A protein and the small-molecule ligand that binds it are described below.
Small molecule (SMILES): O=C(CCc1ccc2ccc3ncc(-c4cnn(C5CCNCC5)c4)cc3c(=O)c2c1)NCc1ccccn1

Sequence of chain 1.A:
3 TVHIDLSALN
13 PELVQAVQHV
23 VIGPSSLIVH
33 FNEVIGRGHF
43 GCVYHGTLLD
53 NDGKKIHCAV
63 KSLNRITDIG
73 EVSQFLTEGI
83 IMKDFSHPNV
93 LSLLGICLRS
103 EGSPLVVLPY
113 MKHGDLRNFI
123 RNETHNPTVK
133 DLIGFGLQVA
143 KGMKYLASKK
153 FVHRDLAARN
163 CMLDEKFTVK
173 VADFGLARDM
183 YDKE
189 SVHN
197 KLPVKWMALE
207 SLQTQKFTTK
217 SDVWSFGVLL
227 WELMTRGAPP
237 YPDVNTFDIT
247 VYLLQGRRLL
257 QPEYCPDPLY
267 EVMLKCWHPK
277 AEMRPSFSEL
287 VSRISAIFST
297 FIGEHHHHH

Binding-site contacts:
Ligand atom O contacts residue GLY38 of chain 1.A at 3.4 Å.
Ligand atom C15 contacts residue ARG39 of chain 1.A at 3.6 Å.
Ligand atom C9 contacts residue TYR112 of chain 1.A at 3.5 Å (hydrophobic).
Ligand atom C35 contacts residue ARG39 of chain 1.A at 3.6 Å.
Ligand atom C16 contacts residue ASN162 of chain 1.A at 3.8 Å.
Ligand atom O contacts residue ILE37 of chain 1.A at 3.3 Å (h-bond).
Ligand atom N32 contacts residue ARG161 of chain 1.A at 3.7 Å.
Ligand atom O19 contacts residue ARG39 of chain 1.A at 3.0 Å (salt-bridge).
Ligand atom C30 contacts residue ARG161 of chain 1.A at 3.3 Å.
Ligand atom C24 contacts residue LYS114 of chain 1.A at 3.4 Å.
Ligand atom C10 contacts residue LEU110 of chain 1.A at 3.8 Å (hydrophobic).
Ligand atom C20 contacts residue MET113 of chain 1.A at 3.4 Å (hydrophobic).
Ligand atom C5 contacts residue MET164 of chain 1.A at 3.5 Å (hydrophobic).
Ligand atom C13 contacts residue MET164 of chain 1.A at 3.6 Å (hydrophobic).
Ligand atom C17 contacts residue MET164 of chain 1.A at 3.8 Å (hydrophobic).
Ligand atom N18 contacts residue MET164 of chain 1.A at 3.8 Å.
Ligand atom C13 contacts residue VAL45 of chain 1.A at 3.8 Å (hydrophobic).
Ligand atom C15 contacts residue ASP175 of chain 1.A at 3.3 Å.
Ligand atom C20 contacts residue GLY116 of chain 1.A at 3.7 Å.
Ligand atom C17 contacts residue ARG39 of chain 1.A at 3.5 Å.
Ligand atom N21 contacts residue TYR112 of chain 1.A at 3.6 Å (h-bond).
Ligand atom C23 contacts residue ILE37 of chain 1.A at 3.4 Å (hydrophobic).
Ligand atom C20 contacts residue LYS114 of chain 1.A at 3.6 Å.
Ligand atom C16 contacts residue ARG39 of chain 1.A at 3.6 Å.
Ligand atom C2 contacts residue PRO111 of chain 1.A at 3.6 Å (hydrophobic).
Ligand atom C8 contacts residue MET113 of chain 1.A at 3.8 Å (hydrophobic).
Ligand atom C25 contacts residue TYR112 of chain 1.A at 3.6 Å (hydrophobic).
Ligand atom O19 contacts residue GLY38 of chain 1.A at 3.5 Å.
Ligand atom C7 contacts residue ILE37 of chain 1.A at 3.5 Å (hydrophobic).
Ligand atom C2 contacts residue ALA61 of chain 1.A at 3.3 Å (hydrophobic).
Ligand atom C36 contacts residue ARG39 of chain 1.A at 3.6 Å.
Ligand atom C9 contacts residue MET113 of chain 1.A at 2.9 Å (hydrophobic).
Ligand atom C24 contacts residue TYR112 of chain 1.A at 3.6 Å (hydrophobic).
Ligand atom N contacts residue MET113 of chain 1.A at 2.9 Å (h-bond).
Ligand atom C11 contacts residue ASP175 of chain 1.A at 3.8 Å.
Ligand atom C1 contacts residue ALA61 of chain 1.A at 3.7 Å (hydrophobic).
Ligand atom O contacts residue VAL45 of chain 1.A at 3.4 Å.
Ligand atom C14 contacts residue GLY116 of chain 1.A at 3.8 Å.
Ligand atom N18 contacts residue ARG161 of chain 1.A at 2.8 Å (salt-bridge).
Ligand atom C20 contacts residue TYR112 of chain 1.A at 3.3 Å (hydrophobic).